Sequence of chain 1.A:
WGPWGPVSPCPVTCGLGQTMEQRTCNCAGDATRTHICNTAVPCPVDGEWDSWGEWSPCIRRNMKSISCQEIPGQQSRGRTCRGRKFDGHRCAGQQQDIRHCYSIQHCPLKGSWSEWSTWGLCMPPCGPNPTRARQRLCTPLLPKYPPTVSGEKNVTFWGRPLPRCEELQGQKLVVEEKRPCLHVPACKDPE

This small molecule binds to this protein.
Small molecule (SMILES): OC[C@H]1O[C@H](O)[C@@H](O)[C@@H](O)[C@@H]1O

Binding-site contacts:
Ligand atom C2 contacts residue TRP157 of chain 1.A at 2.1 Å (hydrophobic).
Ligand atom C2 contacts residue GLU156 of chain 1.A at 3.5 Å.
Ligand atom C3 contacts residue TRP157 of chain 1.A at 3.5 Å (hydrophobic).
Ligand atom C1 contacts residue TRP157 of chain 1.A at 1.5 Å (hydrophobic).
Ligand atom C5 contacts residue TRP157 of chain 1.A at 3.8 Å (hydrophobic).
Ligand atom O2 contacts residue GLU156 of chain 1.A at 2.5 Å (salt-bridge).
Ligand atom C2 contacts residue ARG177 of chain 1.A at 3.9 Å.
Ligand atom O2 contacts residue TRP157 of chain 1.A at 2.5 Å.
Ligand atom O3 contacts residue GLU156 of chain 1.A at 3.1 Å (salt-bridge).
Ligand atom C1 contacts residue ARG175 of chain 1.A at 3.6 Å.
Ligand atom O6 contacts residue ARG175 of chain 1.A at 4.5 Å.
Ligand atom O2 contacts residue ARG177 of chain 1.A at 3.2 Å (salt-bridge).
Ligand atom C4 contacts residue TRP157 of chain 1.A at 4.1 Å (hydrophobic).
Ligand atom O5 contacts residue ARG175 of chain 1.A at 3.7 Å.
Ligand atom O4 contacts residue TRP157 of chain 1.A at 4.4 Å.
Ligand atom C3 contacts residue GLU156 of chain 1.A at 3.3 Å.
Ligand atom O5 contacts residue TRP157 of chain 1.A at 2.6 Å.
Ligand atom O3 contacts residue TRP157 of chain 1.A at 4.2 Å.